This protein binds this small molecule.
Small molecule (SMILES): CC(=O)N[C@H]1[C@H](O[C@H]2[C@H](O)[C@@H](NC(C)=O)CO[C@@H]2CO)O[C@H](CO)[C@@H](O[C@@H]2O[C@H](CO)[C@@H](O)[C@H](O)[C@@H]2O)[C@@H]1O

Binding-site contacts:
Ligand atom O5 contacts residue ASN271 of chain 1.D at 2.3 Å (h-bond).
Ligand atom C2 contacts residue ASN444 of chain 1.D at 3.8 Å.
Ligand atom O7 contacts residue PHE445 of chain 1.D at 3.0 Å (h-bond).
Ligand atom C7 contacts residue LEU228 of chain 1.D at 3.6 Å (hydrophobic).
Ligand atom N2 contacts residue ASP230 of chain 1.D at 2.7 Å (salt-bridge).
Ligand atom N2 contacts residue ASN271 of chain 1.D at 3.0 Å (h-bond).
Ligand atom O4 contacts residue PHE206 of chain 1.D at 3.6 Å.
Ligand atom C5 contacts residue ASN271 of chain 1.D at 3.6 Å.
Ligand atom C2 contacts residue HIS442 of chain 1.D at 3.5 Å.
Ligand atom C8 contacts residue SER232 of chain 1.D at 3.5 Å.
Ligand atom C8 contacts residue ASP230 of chain 1.D at 3.7 Å.
Ligand atom C1 contacts residue HIS442 of chain 1.D at 3.9 Å.
Ligand atom C2 contacts residue ASN271 of chain 1.D at 2.4 Å.
Ligand atom C3 contacts residue ASP230 of chain 1.D at 3.8 Å.
Ligand atom O6 contacts residue HIS442 of chain 1.D at 3.5 Å (h-bond).
Ligand atom O7 contacts residue TYR446 of chain 1.D at 3.7 Å.
Ligand atom C6 contacts residue ASN444 of chain 1.D at 4.0 Å.
Ligand atom O7 contacts residue LEU228 of chain 1.D at 3.5 Å.
Ligand atom C3 contacts residue ASN271 of chain 1.D at 3.8 Å.
Ligand atom C8 contacts residue PHE445 of chain 1.D at 3.7 Å (hydrophobic).
Ligand atom C8 contacts residue LYS204 of chain 1.D at 3.8 Å.
Ligand atom C4 contacts residue ASN444 of chain 1.D at 4.0 Å.
Ligand atom C7 contacts residue LYS204 of chain 1.D at 3.6 Å.
Ligand atom C6 contacts residue SER443 of chain 1.D at 3.6 Å.
Ligand atom C7 contacts residue SER232 of chain 1.D at 3.9 Å.
Ligand atom C1 contacts residue ASN271 of chain 1.D at 1.4 Å.
Ligand atom C8 contacts residue SER208 of chain 1.D at 3.2 Å.
Ligand atom C6 contacts residue HIS442 of chain 1.D at 3.3 Å.
Ligand atom C7 contacts residue ASP230 of chain 1.D at 3.7 Å.
Ligand atom C7 contacts residue ASN271 of chain 1.D at 3.8 Å.
Ligand atom C1 contacts residue ASP230 of chain 1.D at 3.6 Å.
Ligand atom C8 contacts residue TYR269 of chain 1.D at 3.6 Å (hydrophobic).
Ligand atom C2 contacts residue ASP230 of chain 1.D at 3.6 Å.
Ligand atom C8 contacts residue TYR446 of chain 1.D at 3.9 Å (hydrophobic).
Ligand atom O6 contacts residue LEU228 of chain 1.D at 3.6 Å.
Ligand atom O7 contacts residue LYS204 of chain 1.D at 2.7 Å (salt-bridge).
Ligand atom N2 contacts residue SER232 of chain 1.D at 3.7 Å.
Ligand atom C8 contacts residue LEU228 of chain 1.D at 3.8 Å (hydrophobic).
Ligand atom O7 contacts residue ASN444 of chain 1.D at 3.3 Å (h-bond).
Ligand atom O6 contacts residue TYR269 of chain 1.D at 3.6 Å.

Sequence of chain 1.D:
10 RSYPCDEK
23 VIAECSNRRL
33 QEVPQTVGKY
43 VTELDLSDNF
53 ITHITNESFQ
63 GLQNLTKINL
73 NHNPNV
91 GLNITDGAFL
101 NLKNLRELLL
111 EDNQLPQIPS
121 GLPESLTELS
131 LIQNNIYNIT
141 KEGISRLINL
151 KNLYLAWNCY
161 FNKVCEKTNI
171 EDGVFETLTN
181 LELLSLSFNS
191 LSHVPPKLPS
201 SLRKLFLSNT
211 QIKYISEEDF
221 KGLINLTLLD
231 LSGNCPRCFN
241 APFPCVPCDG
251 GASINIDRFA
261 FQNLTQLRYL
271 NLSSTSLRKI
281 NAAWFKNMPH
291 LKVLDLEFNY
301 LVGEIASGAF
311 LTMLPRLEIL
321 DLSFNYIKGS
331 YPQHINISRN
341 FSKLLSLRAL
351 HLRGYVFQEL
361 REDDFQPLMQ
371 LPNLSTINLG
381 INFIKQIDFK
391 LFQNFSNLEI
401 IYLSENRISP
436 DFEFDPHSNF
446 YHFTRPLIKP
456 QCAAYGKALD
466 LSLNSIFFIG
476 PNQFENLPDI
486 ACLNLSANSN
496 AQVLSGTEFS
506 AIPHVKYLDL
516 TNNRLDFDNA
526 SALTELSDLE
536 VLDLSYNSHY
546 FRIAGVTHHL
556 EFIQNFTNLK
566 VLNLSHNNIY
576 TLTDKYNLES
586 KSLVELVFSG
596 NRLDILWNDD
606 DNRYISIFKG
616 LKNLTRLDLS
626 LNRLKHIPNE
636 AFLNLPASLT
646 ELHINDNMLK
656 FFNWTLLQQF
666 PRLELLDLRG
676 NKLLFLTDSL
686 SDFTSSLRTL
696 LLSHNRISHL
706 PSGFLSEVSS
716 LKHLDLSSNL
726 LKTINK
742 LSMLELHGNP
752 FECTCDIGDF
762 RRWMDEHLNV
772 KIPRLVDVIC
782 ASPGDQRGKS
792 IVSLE